Sequence of chain 2.A:
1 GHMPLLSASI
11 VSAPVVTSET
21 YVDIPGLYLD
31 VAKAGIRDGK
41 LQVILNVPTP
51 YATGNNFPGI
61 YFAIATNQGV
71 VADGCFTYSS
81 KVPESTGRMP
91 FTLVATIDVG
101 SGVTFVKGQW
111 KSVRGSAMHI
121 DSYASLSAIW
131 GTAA

This small molecule binds to this protein.
Small molecule (SMILES): CC(=O)N[C@H]1[C@H](O[C@@H]2[C@@H](O)[C@H](O)O[C@H](CO)[C@@H]2O)O[C@H](CO)[C@@H](O[C@@H]2O[C@H](CO)[C@H](O)[C@H](O)[C@H]2O[C@@H]2O[C@@H](C)[C@@H](O)[C@@H](O)[C@@H]2O)[C@@H]1O[C@@H]1O[C@@H](C)[C@@H](O)[C@@H](O)[C@@H]1O

Sequence of chain 1.A:
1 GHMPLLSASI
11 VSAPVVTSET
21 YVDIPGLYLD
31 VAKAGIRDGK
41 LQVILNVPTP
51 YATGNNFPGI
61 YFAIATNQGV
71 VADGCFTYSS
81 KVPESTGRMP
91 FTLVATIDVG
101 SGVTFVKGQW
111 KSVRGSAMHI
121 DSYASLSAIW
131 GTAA

Binding-site contacts:
Ligand atom C4 contacts residue THR86 of chain 2.A at 3.3 Å.
Ligand atom C2 contacts residue THR77 of chain 1.A at 4.0 Å.
Ligand atom O3 contacts residue THR77 of chain 1.A at 2.6 Å (h-bond).
Ligand atom C6 contacts residue ARG88 of chain 2.A at 4.1 Å.
Ligand atom O5 contacts residue ARG88 of chain 2.A at 3.0 Å (salt-bridge).
Ligand atom C6 contacts residue TYR51 of chain 2.A at 3.5 Å (hydrophobic).
Ligand atom O6 contacts residue ARG114 of chain 1.A at 3.7 Å.
Ligand atom O4 contacts residue THR77 of chain 1.A at 3.7 Å.
Ligand atom O1 contacts residue GLU84 of chain 2.A at 3.3 Å (salt-bridge).
Ligand atom O4 contacts residue THR86 of chain 2.A at 2.7 Å (h-bond).
Ligand atom O2 contacts residue THR77 of chain 1.A at 3.5 Å.
Ligand atom O3 contacts residue GLY87 of chain 2.A at 4.1 Å.
Ligand atom O2 contacts residue VAL113 of chain 1.A at 4.1 Å.
Ligand atom C5 contacts residue PHE57 of chain 1.A at 3.8 Å (hydrophobic).
Ligand atom C1 contacts residue GLU84 of chain 2.A at 4.1 Å.
Ligand atom O4 contacts residue GLY87 of chain 2.A at 3.6 Å.
Ligand atom C1 contacts residue PHE57 of chain 1.A at 4.1 Å (hydrophobic).
Ligand atom C3 contacts residue ARG114 of chain 1.A at 3.6 Å.
Ligand atom C6 contacts residue THR86 of chain 2.A at 3.6 Å.
Ligand atom O3 contacts residue TYR78 of chain 1.A at 4.2 Å.
Ligand atom C4 contacts residue PHE57 of chain 1.A at 4.2 Å (hydrophobic).
Ligand atom C6 contacts residue ARG114 of chain 1.A at 3.5 Å.
Ligand atom C5 contacts residue ARG88 of chain 2.A at 4.0 Å.
Ligand atom O6 contacts residue PHE57 of chain 1.A at 3.7 Å.
Ligand atom O2 contacts residue ARG114 of chain 1.A at 3.5 Å (salt-bridge).
Ligand atom C6 contacts residue LYS81 of chain 1.A at 4.0 Å.
Ligand atom O6 contacts residue LYS81 of chain 1.A at 3.0 Å (salt-bridge).
Ligand atom O3 contacts residue ARG114 of chain 1.A at 3.1 Å (salt-bridge).
Ligand atom C4 contacts residue ARG88 of chain 2.A at 3.9 Å.
Ligand atom C1 contacts residue ARG88 of chain 2.A at 3.6 Å.
Ligand atom O2 contacts residue ARG114 of chain 1.A at 2.9 Å (salt-bridge).
Ligand atom C3 contacts residue THR77 of chain 1.A at 3.7 Å.
Ligand atom C2 contacts residue ARG88 of chain 2.A at 3.8 Å.
Ligand atom C2 contacts residue ARG114 of chain 1.A at 3.9 Å.
Ligand atom O2 contacts residue GLU84 of chain 2.A at 3.9 Å.
Ligand atom C5 contacts residue THR86 of chain 2.A at 4.1 Å.
Ligand atom O6 contacts residue ASN56 of chain 1.A at 4.2 Å.
Ligand atom O6 contacts residue PHE57 of chain 1.A at 4.2 Å.
Ligand atom O4 contacts residue ARG88 of chain 2.A at 2.9 Å (salt-bridge).
Ligand atom C1 contacts residue SER85 of chain 2.A at 4.2 Å.